This small molecule binds to this protein.
Small molecule (SMILES): C[C@H](NC(=O)CN)C(=O)N[C@@H](C)C(=O)N[C@@H](CC(N)=O)C(=O)N[C@@H](CC(=O)O)C(=O)N[C@@H](CCC(=O)O)C(=O)N[C@@H](CC(N)=O)C(=O)N[C@@H](Cc1ccc(O)cc1)C(=O)O

Sequence of chain 1.B:
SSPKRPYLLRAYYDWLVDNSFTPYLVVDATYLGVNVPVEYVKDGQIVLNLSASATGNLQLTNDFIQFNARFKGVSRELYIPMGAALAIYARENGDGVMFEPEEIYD

Binding-site contacts:
Ligand atom ND2 contacts residue ALA58 of chain 1.B at 3.3 Å (h-bond).
Ligand atom CB contacts residue ALA58 of chain 1.B at 3.6 Å (hydrophobic).
Ligand atom N contacts residue VAL51 of chain 1.B at 2.8 Å (h-bond).
Ligand atom OD1 contacts residue LEU52 of chain 1.B at 3.6 Å.
Ligand atom CZ contacts residue SER79 of chain 1.B at 3.5 Å.
Ligand atom CE1 contacts residue SER79 of chain 1.B at 3.3 Å.
Ligand atom CA contacts residue SER57 of chain 1.B at 3.4 Å.
Ligand atom CD1 contacts residue ARG74 of chain 1.B at 3.6 Å.
Ligand atom C contacts residue VAL51 of chain 1.B at 3.6 Å (hydrophobic).
Ligand atom O contacts residue TYR44 of chain 1.B at 3.6 Å.
Ligand atom CB contacts residue VAL51 of chain 1.B at 3.5 Å (hydrophobic).
Ligand atom O contacts residue ARG74 of chain 1.B at 2.6 Å (salt-bridge).
Ligand atom O contacts residue ALA58 of chain 1.B at 3.5 Å.
Ligand atom CB contacts residue TYR28 of chain 1.B at 3.6 Å (hydrophobic).
Ligand atom OD1 contacts residue ARG74 of chain 1.B at 3.6 Å (salt-bridge).
Ligand atom CB contacts residue ARG74 of chain 1.B at 3.5 Å.
Ligand atom O contacts residue SER57 of chain 1.B at 3.6 Å (h-bond).
Ligand atom CB contacts residue ARG74 of chain 1.B at 3.5 Å.
Ligand atom CB contacts residue SER57 of chain 1.B at 3.6 Å.
Ligand atom C contacts residue ARG74 of chain 1.B at 3.6 Å.
Ligand atom CB contacts residue THR59 of chain 1.B at 3.6 Å.
Ligand atom N contacts residue SER57 of chain 1.B at 2.7 Å (h-bond).
Ligand atom C contacts residue SER57 of chain 1.B at 3.5 Å.
Ligand atom CA contacts residue VAL51 of chain 1.B at 3.4 Å (hydrophobic).
Ligand atom OD1 contacts residue ASN53 of chain 1.B at 2.9 Å (h-bond).
Ligand atom OD2 contacts residue GLY77 of chain 1.B at 2.9 Å (h-bond).
Ligand atom CZ contacts residue ASN72 of chain 1.B at 3.6 Å.
Ligand atom OD1 contacts residue LYS76 of chain 1.B at 3.0 Å (salt-bridge).
Ligand atom OH contacts residue ASN72 of chain 1.B at 3.4 Å.
Ligand atom OH contacts residue SER79 of chain 1.B at 2.9 Å (h-bond).
Ligand atom OD2 contacts residue PHE75 of chain 1.B at 3.7 Å.
Ligand atom OD2 contacts residue ARG74 of chain 1.B at 3.5 Å.
Ligand atom N contacts residue ARG74 of chain 1.B at 2.8 Å (salt-bridge).
Ligand atom ND2 contacts residue ASN53 of chain 1.B at 3.0 Å (h-bond).
Ligand atom CA contacts residue ARG74 of chain 1.B at 3.4 Å.
Ligand atom O contacts residue ALA58 of chain 1.B at 3.2 Å.
Ligand atom OD2 contacts residue LYS76 of chain 1.B at 3.1 Å (salt-bridge).
Ligand atom CA contacts residue PHE75 of chain 1.B at 3.7 Å (hydrophobic).
Ligand atom CG contacts residue ARG74 of chain 1.B at 3.3 Å.
Ligand atom CG contacts residue LYS76 of chain 1.B at 3.4 Å.